Sequence of chain 1.A:
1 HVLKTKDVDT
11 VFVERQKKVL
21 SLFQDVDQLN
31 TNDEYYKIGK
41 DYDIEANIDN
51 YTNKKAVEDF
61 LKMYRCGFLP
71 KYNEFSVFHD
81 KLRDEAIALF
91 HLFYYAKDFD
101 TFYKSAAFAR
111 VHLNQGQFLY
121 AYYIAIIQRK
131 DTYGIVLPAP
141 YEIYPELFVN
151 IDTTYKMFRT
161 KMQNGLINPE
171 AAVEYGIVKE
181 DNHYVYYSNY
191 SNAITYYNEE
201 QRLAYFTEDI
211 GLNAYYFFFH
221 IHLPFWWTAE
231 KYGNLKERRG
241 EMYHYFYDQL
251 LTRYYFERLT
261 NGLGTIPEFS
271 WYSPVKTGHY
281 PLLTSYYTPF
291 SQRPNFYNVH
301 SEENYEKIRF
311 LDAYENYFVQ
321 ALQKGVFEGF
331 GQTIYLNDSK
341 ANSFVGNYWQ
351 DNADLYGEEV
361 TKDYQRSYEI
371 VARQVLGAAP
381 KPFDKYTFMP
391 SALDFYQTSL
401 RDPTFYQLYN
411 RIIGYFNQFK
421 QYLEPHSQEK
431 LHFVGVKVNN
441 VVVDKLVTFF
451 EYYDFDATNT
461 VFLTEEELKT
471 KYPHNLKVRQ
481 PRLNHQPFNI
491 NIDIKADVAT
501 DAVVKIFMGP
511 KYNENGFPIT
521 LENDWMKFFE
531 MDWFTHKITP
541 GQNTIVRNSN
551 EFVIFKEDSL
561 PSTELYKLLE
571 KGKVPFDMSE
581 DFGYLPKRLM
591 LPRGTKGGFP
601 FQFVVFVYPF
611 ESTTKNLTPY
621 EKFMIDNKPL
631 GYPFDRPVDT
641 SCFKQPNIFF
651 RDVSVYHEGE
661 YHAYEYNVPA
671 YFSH

This protein binds this small molecule.
Small molecule (SMILES): CC(=O)N[C@H]1[C@H](O[C@H]2[C@H](O)[C@@H](NC(C)=O)CO[C@@H]2CO)O[C@H](CO)[C@@H](O)[C@@H]1O

Sequence of chain 1.C:
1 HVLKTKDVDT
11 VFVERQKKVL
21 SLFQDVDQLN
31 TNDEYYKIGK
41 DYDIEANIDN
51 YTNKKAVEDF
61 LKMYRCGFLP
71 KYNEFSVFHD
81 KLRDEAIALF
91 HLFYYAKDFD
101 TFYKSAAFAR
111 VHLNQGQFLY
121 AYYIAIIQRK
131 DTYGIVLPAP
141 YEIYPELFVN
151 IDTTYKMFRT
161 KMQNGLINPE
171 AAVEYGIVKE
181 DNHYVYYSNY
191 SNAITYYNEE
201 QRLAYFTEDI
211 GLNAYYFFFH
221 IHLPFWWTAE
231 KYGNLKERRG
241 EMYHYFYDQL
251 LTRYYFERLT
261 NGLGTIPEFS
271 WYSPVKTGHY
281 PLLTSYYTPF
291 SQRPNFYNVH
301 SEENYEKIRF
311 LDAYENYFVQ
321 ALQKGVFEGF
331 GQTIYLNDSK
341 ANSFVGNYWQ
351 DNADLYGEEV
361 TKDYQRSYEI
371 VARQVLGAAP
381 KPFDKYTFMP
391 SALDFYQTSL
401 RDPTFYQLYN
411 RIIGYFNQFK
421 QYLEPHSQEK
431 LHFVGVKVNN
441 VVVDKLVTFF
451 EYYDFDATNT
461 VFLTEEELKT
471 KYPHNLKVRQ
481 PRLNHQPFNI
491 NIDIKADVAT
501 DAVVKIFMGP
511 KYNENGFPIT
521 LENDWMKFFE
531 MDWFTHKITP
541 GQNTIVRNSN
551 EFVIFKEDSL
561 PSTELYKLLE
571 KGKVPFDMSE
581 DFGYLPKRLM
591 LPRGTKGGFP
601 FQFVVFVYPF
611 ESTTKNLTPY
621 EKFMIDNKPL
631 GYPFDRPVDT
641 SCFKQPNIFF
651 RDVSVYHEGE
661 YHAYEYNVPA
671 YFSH

Binding-site contacts:
Ligand atom O5 contacts residue ASN337 of chain 1.A at 2.4 Å (h-bond).
Ligand atom C8 contacts residue TYR335 of chain 1.A at 3.3 Å (hydrophobic).
Ligand atom C5 contacts residue TYR335 of chain 1.A at 4.4 Å (hydrophobic).
Ligand atom C7 contacts residue ASN337 of chain 1.A at 3.4 Å.
Ligand atom C1 contacts residue ASN337 of chain 1.A at 1.4 Å.
Ligand atom C5 contacts residue ASN337 of chain 1.A at 3.7 Å.
Ligand atom C4 contacts residue ASN337 of chain 1.A at 4.2 Å.
Ligand atom O5 contacts residue TYR335 of chain 1.A at 4.4 Å.
Ligand atom C3 contacts residue ASN337 of chain 1.A at 3.8 Å.
Ligand atom O7 contacts residue ASN337 of chain 1.A at 3.6 Å (h-bond).
Ligand atom O7 contacts residue TYR335 of chain 1.A at 4.2 Å.
Ligand atom C7 contacts residue TYR335 of chain 1.A at 4.3 Å (hydrophobic).
Ligand atom C8 contacts residue GLY331 of chain 1.C at 3.6 Å.
Ligand atom C2 contacts residue ASN337 of chain 1.A at 2.4 Å.
Ligand atom N2 contacts residue ASN337 of chain 1.A at 2.9 Å (h-bond).
Ligand atom C6 contacts residue TYR335 of chain 1.A at 4.0 Å (hydrophobic).